Sequence of chain 1.F:
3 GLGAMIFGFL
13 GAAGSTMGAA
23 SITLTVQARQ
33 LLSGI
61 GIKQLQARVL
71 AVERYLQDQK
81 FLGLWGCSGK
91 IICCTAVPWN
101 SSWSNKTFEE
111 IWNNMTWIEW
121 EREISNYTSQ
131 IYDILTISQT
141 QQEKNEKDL

A protein and the small-molecule ligand that binds it are described below.
Small molecule (SMILES): CC(=O)N[C@@H]1[C@@H](O)[C@H](O)[C@@H](CO)O[C@H]1O

Binding-site contacts:
Ligand atom C1 contacts residue ASN114 of chain 1.F at 1.4 Å.
Ligand atom C5 contacts residue ASN114 of chain 1.F at 3.6 Å.
Ligand atom C4 contacts residue ASN114 of chain 1.F at 4.2 Å.
Ligand atom N2 contacts residue ASN114 of chain 1.F at 2.9 Å (h-bond).
Ligand atom C7 contacts residue ASN113 of chain 1.F at 4.2 Å.
Ligand atom O7 contacts residue ASN113 of chain 1.F at 3.8 Å.
Ligand atom C2 contacts residue ASN114 of chain 1.F at 2.4 Å.
Ligand atom O5 contacts residue ASN114 of chain 1.F at 2.3 Å (h-bond).
Ligand atom C3 contacts residue ASN114 of chain 1.F at 3.8 Å.
Ligand atom C7 contacts residue ASN114 of chain 1.F at 3.2 Å.
Ligand atom C8 contacts residue ASN114 of chain 1.F at 3.6 Å.
Ligand atom O7 contacts residue ASN114 of chain 1.F at 3.2 Å (h-bond).
Ligand atom C8 contacts residue ASN113 of chain 1.F at 4.0 Å.